Binding-site contacts:
Ligand atom CD contacts residue TRP223 of chain 1.J at 3.7 Å (hydrophobic).
Ligand atom CD contacts residue PHE130 of chain 1.J at 4.2 Å (hydrophobic).
Ligand atom OXT contacts residue ASP216 of chain 1.J at 3.4 Å (salt-bridge).
Ligand atom N contacts residue NA1 of chain 1.AB at 4.1 Å.
Ligand atom OE2 contacts residue PHE130 of chain 1.J at 3.3 Å.
Ligand atom CB contacts residue GLU217 of chain 1.J at 4.0 Å.
Ligand atom C contacts residue NA1 of chain 1.AB at 4.1 Å.
Ligand atom OXT contacts residue GLU217 of chain 1.J at 3.1 Å (salt-bridge).
Ligand atom N contacts residue ASP191 of chain 1.J at 4.0 Å.
Ligand atom CG contacts residue TRP223 of chain 1.J at 4.2 Å (hydrophobic).
Ligand atom N contacts residue ASP216 of chain 1.J at 2.8 Å (salt-bridge).
Ligand atom OXT contacts residue NA1 of chain 1.AB at 2.9 Å (h-bond).
Ligand atom CA contacts residue ASP216 of chain 1.J at 3.8 Å.
Ligand atom C contacts residue GLU217 of chain 1.J at 3.6 Å.
Ligand atom N contacts residue GLU217 of chain 1.J at 2.7 Å (salt-bridge).
Ligand atom C contacts residue ASP216 of chain 1.J at 4.0 Å.
Ligand atom OXT contacts residue EDO1 of chain 1.CB at 3.9 Å.
Ligand atom CG contacts residue GLU217 of chain 1.J at 3.5 Å.
Ligand atom N contacts residue ASP189 of chain 1.J at 3.6 Å (salt-bridge).
Ligand atom OE1 contacts residue LYS222 of chain 1.J at 3.8 Å.
Ligand atom OE1 contacts residue TRP223 of chain 1.J at 3.0 Å (h-bond).
Ligand atom CA contacts residue GLU217 of chain 1.J at 3.6 Å.
Ligand atom CB contacts residue PHE130 of chain 1.J at 4.0 Å (hydrophobic).

This small molecule binds to this protein.
Small molecule (SMILES): N[C@@H](CCC(=O)O)C(=O)O

Sequence of chain 1.J:
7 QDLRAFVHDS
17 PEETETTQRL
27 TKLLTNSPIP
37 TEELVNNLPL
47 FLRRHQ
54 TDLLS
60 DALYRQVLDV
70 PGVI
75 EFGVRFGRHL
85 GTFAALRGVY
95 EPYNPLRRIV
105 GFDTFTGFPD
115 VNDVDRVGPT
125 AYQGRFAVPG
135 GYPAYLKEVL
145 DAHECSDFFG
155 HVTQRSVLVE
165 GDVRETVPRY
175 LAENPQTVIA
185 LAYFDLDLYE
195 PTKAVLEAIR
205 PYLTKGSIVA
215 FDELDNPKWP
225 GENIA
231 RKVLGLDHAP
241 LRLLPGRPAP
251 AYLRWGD